Sequence of chain 1.C:
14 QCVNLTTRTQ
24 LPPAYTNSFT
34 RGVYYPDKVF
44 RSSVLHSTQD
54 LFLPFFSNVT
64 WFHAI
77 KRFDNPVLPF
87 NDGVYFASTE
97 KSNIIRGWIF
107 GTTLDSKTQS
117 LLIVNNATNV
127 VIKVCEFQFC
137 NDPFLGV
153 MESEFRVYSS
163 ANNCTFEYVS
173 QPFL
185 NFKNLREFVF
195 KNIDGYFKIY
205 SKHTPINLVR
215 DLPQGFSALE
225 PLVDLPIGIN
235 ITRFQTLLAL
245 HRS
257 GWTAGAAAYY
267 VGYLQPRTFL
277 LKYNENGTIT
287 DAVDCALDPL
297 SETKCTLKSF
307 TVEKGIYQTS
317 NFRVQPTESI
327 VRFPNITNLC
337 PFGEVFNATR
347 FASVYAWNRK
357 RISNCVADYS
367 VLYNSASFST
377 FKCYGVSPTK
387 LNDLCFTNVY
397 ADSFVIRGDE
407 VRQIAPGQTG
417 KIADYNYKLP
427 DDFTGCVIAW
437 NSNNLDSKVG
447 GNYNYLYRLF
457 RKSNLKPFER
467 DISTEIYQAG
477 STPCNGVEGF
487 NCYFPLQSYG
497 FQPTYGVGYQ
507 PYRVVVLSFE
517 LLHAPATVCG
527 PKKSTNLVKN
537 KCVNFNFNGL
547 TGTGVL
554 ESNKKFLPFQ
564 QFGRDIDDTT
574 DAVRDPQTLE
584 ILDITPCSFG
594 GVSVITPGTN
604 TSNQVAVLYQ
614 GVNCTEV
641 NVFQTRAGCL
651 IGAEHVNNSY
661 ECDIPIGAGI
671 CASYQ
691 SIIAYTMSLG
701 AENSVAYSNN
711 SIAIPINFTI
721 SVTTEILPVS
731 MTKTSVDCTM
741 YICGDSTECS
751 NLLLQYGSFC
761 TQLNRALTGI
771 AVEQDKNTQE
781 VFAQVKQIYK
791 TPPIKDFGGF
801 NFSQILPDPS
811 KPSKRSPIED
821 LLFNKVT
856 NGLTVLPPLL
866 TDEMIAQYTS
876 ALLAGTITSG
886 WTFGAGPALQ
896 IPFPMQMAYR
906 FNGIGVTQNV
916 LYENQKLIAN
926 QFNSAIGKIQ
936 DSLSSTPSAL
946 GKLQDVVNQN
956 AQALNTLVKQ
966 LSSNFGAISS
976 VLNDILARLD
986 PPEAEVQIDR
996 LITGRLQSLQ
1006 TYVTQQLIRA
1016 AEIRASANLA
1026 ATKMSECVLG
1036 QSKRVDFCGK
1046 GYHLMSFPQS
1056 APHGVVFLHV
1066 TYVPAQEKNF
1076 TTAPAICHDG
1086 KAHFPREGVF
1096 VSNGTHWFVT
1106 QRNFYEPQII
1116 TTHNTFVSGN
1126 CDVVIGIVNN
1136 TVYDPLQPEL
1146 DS

A small-molecule ligand and the protein it binds are described below.
Small molecule (SMILES): CC(=O)N[C@H]1[C@H](O[C@H]2[C@H](O)[C@@H](NC(C)=O)CO[C@@H]2CO)O[C@H](CO)[C@@H](O)[C@@H]1O

Binding-site contacts:
Ligand atom C1 contacts residue ASN1098 of chain 1.C at 1.4 Å.
Ligand atom C7 contacts residue THR1100 of chain 1.C at 4.1 Å.
Ligand atom C8 contacts residue GLY1099 of chain 1.C at 4.5 Å.
Ligand atom C8 contacts residue THR1100 of chain 1.C at 4.0 Å.
Ligand atom O5 contacts residue ASN1098 of chain 1.C at 2.4 Å (h-bond).
Ligand atom O7 contacts residue HIS1101 of chain 1.C at 3.6 Å.
Ligand atom C3 contacts residue ASN1098 of chain 1.C at 3.8 Å.
Ligand atom O5 contacts residue PHE1103 of chain 1.C at 3.7 Å.
Ligand atom O6 contacts residue PHE1103 of chain 1.C at 4.4 Å.
Ligand atom O7 contacts residue ASN1098 of chain 1.C at 3.4 Å (h-bond).
Ligand atom C1 contacts residue THR1100 of chain 1.C at 4.2 Å.
Ligand atom C3 contacts residue HIS1101 of chain 1.C at 3.8 Å.
Ligand atom C1 contacts residue HIS1101 of chain 1.C at 4.3 Å.
Ligand atom C5 contacts residue HIS1101 of chain 1.C at 3.5 Å.
Ligand atom C7 contacts residue HIS1101 of chain 1.C at 4.0 Å.
Ligand atom C8 contacts residue HIS1101 of chain 1.C at 4.4 Å.
Ligand atom C8 contacts residue ASN1098 of chain 1.C at 3.6 Å.
Ligand atom C7 contacts residue ASN1098 of chain 1.C at 3.3 Å.
Ligand atom C6 contacts residue HIS1101 of chain 1.C at 4.4 Å.
Ligand atom N2 contacts residue ASN1098 of chain 1.C at 2.9 Å (h-bond).
Ligand atom C5 contacts residue PHE1103 of chain 1.C at 3.8 Å (hydrophobic).
Ligand atom C4 contacts residue HIS1101 of chain 1.C at 3.8 Å.
Ligand atom O4 contacts residue HIS1101 of chain 1.C at 3.6 Å (h-bond).
Ligand atom C2 contacts residue THR1100 of chain 1.C at 3.9 Å.
Ligand atom O5 contacts residue HIS1101 of chain 1.C at 4.3 Å.
Ligand atom C6 contacts residue PHE1103 of chain 1.C at 3.6 Å (hydrophobic).
Ligand atom C1 contacts residue PHE1103 of chain 1.C at 4.2 Å (hydrophobic).
Ligand atom C5 contacts residue ASN1098 of chain 1.C at 3.7 Å.
Ligand atom C4 contacts residue ASN1098 of chain 1.C at 4.2 Å.
Ligand atom C2 contacts residue ASN1098 of chain 1.C at 2.4 Å.
Ligand atom C3 contacts residue THR1100 of chain 1.C at 3.9 Å.
Ligand atom O3 contacts residue THR1100 of chain 1.C at 4.4 Å.
Ligand atom N2 contacts residue THR1100 of chain 1.C at 3.2 Å (h-bond).